This protein binds this small molecule.
Small molecule (SMILES): CC(=O)N[C@@H]1[C@@H](O)[C@H](O)[C@@H](CO)O[C@H]1O

Sequence of chain 1.B:
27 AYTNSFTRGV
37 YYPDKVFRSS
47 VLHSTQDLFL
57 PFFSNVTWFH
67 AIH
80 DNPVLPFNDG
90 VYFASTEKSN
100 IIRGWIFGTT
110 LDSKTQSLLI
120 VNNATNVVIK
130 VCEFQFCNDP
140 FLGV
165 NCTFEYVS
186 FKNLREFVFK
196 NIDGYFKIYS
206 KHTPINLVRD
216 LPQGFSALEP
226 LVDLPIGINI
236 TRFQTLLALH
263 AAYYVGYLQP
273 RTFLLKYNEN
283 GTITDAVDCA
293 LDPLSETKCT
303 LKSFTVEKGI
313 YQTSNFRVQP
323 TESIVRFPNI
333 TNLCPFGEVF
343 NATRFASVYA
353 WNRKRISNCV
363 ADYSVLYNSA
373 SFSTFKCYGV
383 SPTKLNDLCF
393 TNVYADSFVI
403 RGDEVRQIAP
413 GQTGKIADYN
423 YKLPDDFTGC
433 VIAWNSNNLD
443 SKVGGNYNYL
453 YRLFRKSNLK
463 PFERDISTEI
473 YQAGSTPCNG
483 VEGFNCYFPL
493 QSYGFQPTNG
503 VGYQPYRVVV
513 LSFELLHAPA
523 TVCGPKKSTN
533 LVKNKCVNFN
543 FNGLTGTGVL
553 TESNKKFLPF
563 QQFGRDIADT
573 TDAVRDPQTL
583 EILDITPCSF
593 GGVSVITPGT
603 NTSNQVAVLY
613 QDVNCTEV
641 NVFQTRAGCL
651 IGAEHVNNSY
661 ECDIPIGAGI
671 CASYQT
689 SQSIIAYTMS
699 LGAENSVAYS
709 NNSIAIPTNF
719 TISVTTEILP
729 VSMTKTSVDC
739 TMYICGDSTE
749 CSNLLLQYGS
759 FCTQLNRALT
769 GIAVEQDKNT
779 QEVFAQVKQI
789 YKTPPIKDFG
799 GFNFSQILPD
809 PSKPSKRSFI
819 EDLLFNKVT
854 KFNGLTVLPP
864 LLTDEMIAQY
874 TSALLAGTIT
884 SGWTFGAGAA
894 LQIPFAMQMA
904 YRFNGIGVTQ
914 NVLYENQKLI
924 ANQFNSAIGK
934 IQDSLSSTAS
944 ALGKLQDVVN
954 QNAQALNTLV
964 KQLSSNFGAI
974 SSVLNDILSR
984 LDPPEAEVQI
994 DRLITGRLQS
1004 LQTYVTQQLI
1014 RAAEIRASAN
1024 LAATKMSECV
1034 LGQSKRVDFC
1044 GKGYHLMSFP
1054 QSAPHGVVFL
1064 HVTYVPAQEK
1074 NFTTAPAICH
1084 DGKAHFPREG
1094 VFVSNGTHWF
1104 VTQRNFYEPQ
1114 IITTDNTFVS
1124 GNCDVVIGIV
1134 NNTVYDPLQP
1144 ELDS

Binding-site contacts:
Ligand atom C7 contacts residue ASN282 of chain 1.B at 3.8 Å.
Ligand atom C5 contacts residue ASN282 of chain 1.B at 3.7 Å.
Ligand atom C4 contacts residue ASN282 of chain 1.B at 4.2 Å.
Ligand atom O5 contacts residue ASN282 of chain 1.B at 2.4 Å (h-bond).
Ligand atom C3 contacts residue ASN282 of chain 1.B at 3.8 Å.
Ligand atom O7 contacts residue ASN282 of chain 1.B at 4.3 Å.
Ligand atom N2 contacts residue ASN282 of chain 1.B at 2.9 Å (h-bond).
Ligand atom C8 contacts residue GLU281 of chain 1.B at 4.3 Å.
Ligand atom C2 contacts residue ASN282 of chain 1.B at 2.5 Å.
Ligand atom C8 contacts residue ASN280 of chain 1.B at 4.0 Å.
Ligand atom C1 contacts residue ASN282 of chain 1.B at 1.4 Å.